Binding-site contacts:
Ligand atom C4 contacts residue ASN215 of chain 1.F at 4.3 Å.
Ligand atom C3 contacts residue PRO14 of chain 1.F at 4.4 Å (hydrophobic).
Ligand atom C2 contacts residue PRO14 of chain 1.F at 4.0 Å (hydrophobic).
Ligand atom C7 contacts residue ASN215 of chain 1.F at 3.7 Å.
Ligand atom O5 contacts residue ASN215 of chain 1.F at 2.4 Å (h-bond).
Ligand atom C7 contacts residue PRO14 of chain 1.F at 3.6 Å (hydrophobic).
Ligand atom C8 contacts residue LEU16 of chain 1.F at 4.0 Å (hydrophobic).
Ligand atom C1 contacts residue TYR13 of chain 1.F at 4.3 Å (hydrophobic).
Ligand atom N2 contacts residue ARG15 of chain 1.F at 4.4 Å.
Ligand atom O7 contacts residue LEU16 of chain 1.F at 4.4 Å.
Ligand atom N2 contacts residue ASN215 of chain 1.F at 2.9 Å (h-bond).
Ligand atom C1 contacts residue ASN215 of chain 1.F at 1.5 Å.
Ligand atom C2 contacts residue ASN215 of chain 1.F at 2.5 Å.
Ligand atom N2 contacts residue PRO14 of chain 1.F at 3.0 Å (h-bond).
Ligand atom O7 contacts residue ASN215 of chain 1.F at 4.2 Å.
Ligand atom C3 contacts residue ASN215 of chain 1.F at 3.9 Å.
Ligand atom C1 contacts residue PRO14 of chain 1.F at 4.2 Å (hydrophobic).
Ligand atom C5 contacts residue ASN215 of chain 1.F at 3.7 Å.
Ligand atom C8 contacts residue PRO14 of chain 1.F at 3.3 Å (hydrophobic).
Ligand atom C8 contacts residue ARG15 of chain 1.F at 3.9 Å.
Ligand atom O5 contacts residue TYR13 of chain 1.F at 4.3 Å.

This small molecule binds to this protein.
Small molecule (SMILES): CC(=O)N[C@@H]1[C@@H](O)[C@H](O)[C@@H](CO)O[C@H]1O

Sequence of chain 1.F:
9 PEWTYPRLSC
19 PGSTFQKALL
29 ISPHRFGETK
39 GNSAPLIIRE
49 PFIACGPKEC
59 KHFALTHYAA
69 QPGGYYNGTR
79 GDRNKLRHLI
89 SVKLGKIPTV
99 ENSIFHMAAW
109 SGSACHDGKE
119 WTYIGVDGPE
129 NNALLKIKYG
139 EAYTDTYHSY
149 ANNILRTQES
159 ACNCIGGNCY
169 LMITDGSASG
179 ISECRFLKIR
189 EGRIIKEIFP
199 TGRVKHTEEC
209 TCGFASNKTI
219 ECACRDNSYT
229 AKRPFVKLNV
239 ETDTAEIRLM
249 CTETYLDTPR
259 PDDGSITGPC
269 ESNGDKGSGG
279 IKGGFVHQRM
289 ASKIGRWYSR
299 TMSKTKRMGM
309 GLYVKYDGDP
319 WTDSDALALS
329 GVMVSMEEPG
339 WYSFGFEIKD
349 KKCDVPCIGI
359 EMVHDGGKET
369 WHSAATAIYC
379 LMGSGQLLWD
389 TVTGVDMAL